A small-molecule ligand and the protein it binds are described below.
Small molecule (SMILES): Cc1cn([C@H]2C[C@H](O[P](=O)(O)OC[C@H]3O[C@@H](n4cc(C)c(=O)[nH]c4=O)C[C@@H]3O[P](=O)(O)OC[C@H]3O[C@@H](n4cc(C)c(=O)[nH]c4=O)C[C@@H]3O[P](=O)(O)OC[C@H]3O[C@@H](n4cc(C)c(=O)[nH]c4=O)C[C@@H]3O[P](=O)(O)OC[C@H]3O[C@@H](n4cc(C)c(=O)[nH]c4=O)C[C@@H]3O[P](=O)(O)OC[C@H]3O[C@@H](n4cc(C)c(=O)[nH]c4=O)C[C@@H]3O)[C@@H](CO[P](=O)(O)O[C@H]3C[C@H](n4cc(C)c(=O)[nH]c4=O)O[C@@H]3CO[P](=O)(O)O[C@H]3C[C@H](n4cc(C)c(=O)[nH]c4=O)O[C@@H]3CO[P](=O)(O)O[C@H]3C[C@H](n4cc(C)c(=O)[nH]c4=O)O[C@@H]3COP(=O)=O)O2)c(=O)[nH]c1=O

Binding-site contacts:
Ligand atom C5 contacts residue PHE18 of chain 3.A at 3.4 Å (hydrophobic).
Ligand atom C4 contacts residue PHE92 of chain 1.A at 3.3 Å (hydrophobic).
Ligand atom C7 contacts residue HIS93 of chain 1.A at 3.5 Å.
Ligand atom O4' contacts residue MET50 of chain 1.A at 3.4 Å.
Ligand atom OP1 contacts residue LYS107 of chain 1.A at 2.8 Å (salt-bridge).
Ligand atom N3 contacts residue PHE92 of chain 1.A at 3.0 Å (h-bond).
Ligand atom O2 contacts residue PHE12 of chain 3.A at 3.2 Å.
Ligand atom O3' contacts residue ALA71 of chain 1.A at 3.4 Å.
Ligand atom O2 contacts residue MET97 of chain 1.A at 3.4 Å.
Ligand atom C4 contacts residue PHE18 of chain 3.A at 3.3 Å (hydrophobic).
Ligand atom C5 contacts residue HIS93 of chain 1.A at 3.5 Å.
Ligand atom C1' contacts residue LEU98 of chain 1.A at 3.5 Å (hydrophobic).
Ligand atom C2 contacts residue PHE18 of chain 3.A at 3.5 Å (hydrophobic).
Ligand atom C1' contacts residue ASP94 of chain 1.A at 3.5 Å.
Ligand atom OP1 contacts residue ALA71 of chain 1.A at 2.9 Å (h-bond).
Ligand atom O2 contacts residue ASP94 of chain 1.A at 3.0 Å (salt-bridge).
Ligand atom O4 contacts residue SER16 of chain 3.A at 3.0 Å (h-bond).
Ligand atom O4 contacts residue PRO14 of chain 3.A at 3.5 Å.
Ligand atom C6 contacts residue PHE18 of chain 3.A at 3.5 Å (hydrophobic).
Ligand atom C6 contacts residue TRP64 of chain 3.A at 3.2 Å (hydrophobic).
Ligand atom C2 contacts residue TRP64 of chain 3.A at 3.5 Å (hydrophobic).
Ligand atom O4 contacts residue PHE12 of chain 3.A at 3.2 Å.
Ligand atom C7 contacts residue SER25 of chain 3.A at 3.5 Å.
Ligand atom O4' contacts residue TRP64 of chain 3.A at 2.9 Å (h-bond).
Ligand atom OP1 contacts residue TYR62 of chain 3.A at 2.8 Å (h-bond).
Ligand atom N3 contacts residue PHE18 of chain 3.A at 3.4 Å.
Ligand atom C4 contacts residue PHE12 of chain 3.A at 3.2 Å (hydrophobic).
Ligand atom O2 contacts residue LEU98 of chain 1.A at 3.4 Å.
Ligand atom OP1 contacts residue HIS93 of chain 1.A at 2.7 Å (h-bond).
Ligand atom O2 contacts residue TRP64 of chain 3.A at 3.1 Å.
Ligand atom O2 contacts residue ARG60 of chain 3.A at 3.0 Å.
Ligand atom O4' contacts residue HIS93 of chain 1.A at 3.4 Å.
Ligand atom N3 contacts residue PHE12 of chain 3.A at 2.9 Å.
Ligand atom N1 contacts residue PHE12 of chain 3.A at 3.3 Å.
Ligand atom OP2 contacts residue LYS107 of chain 1.A at 2.6 Å (salt-bridge).
Ligand atom O4 contacts residue PHE92 of chain 1.A at 3.5 Å (h-bond).
Ligand atom OP1 contacts residue LYS61 of chain 3.A at 3.0 Å.
Ligand atom C7 contacts residue TRP64 of chain 3.A at 3.5 Å (hydrophobic).
Ligand atom C2 contacts residue PHE12 of chain 3.A at 2.9 Å (hydrophobic).
Ligand atom C5' contacts residue TYR62 of chain 3.A at 3.2 Å (hydrophobic).

Sequence of chain 3.A:
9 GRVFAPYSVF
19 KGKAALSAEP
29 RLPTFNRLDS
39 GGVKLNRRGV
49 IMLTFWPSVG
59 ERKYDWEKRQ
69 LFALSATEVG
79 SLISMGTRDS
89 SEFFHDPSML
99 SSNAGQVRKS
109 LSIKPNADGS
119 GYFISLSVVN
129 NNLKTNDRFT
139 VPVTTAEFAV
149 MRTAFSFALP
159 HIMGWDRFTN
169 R

Sequence of chain 1.A:
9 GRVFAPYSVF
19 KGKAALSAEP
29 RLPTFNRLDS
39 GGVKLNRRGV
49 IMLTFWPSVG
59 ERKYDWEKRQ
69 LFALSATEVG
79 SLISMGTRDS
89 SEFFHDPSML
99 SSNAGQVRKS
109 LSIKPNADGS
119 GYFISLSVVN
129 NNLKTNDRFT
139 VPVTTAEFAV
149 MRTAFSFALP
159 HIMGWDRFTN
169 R